This small molecule binds to this protein.
Small molecule (SMILES): COc1ncnc(NS(=O)(=O)c2ccc(NCC3=Nc4c(nc(N)[nH]c4=O)NC3)cc2)c1OC

Binding-site contacts:
Ligand atom N14 contacts residue PHE580 of chain 1.A at 3.4 Å.
Ligand atom C4 contacts residue MET529 of chain 1.A at 3.6 Å (hydrophobic).
Ligand atom N3 contacts residue MET529 of chain 1.A at 3.3 Å (h-bond).
Ligand atom C2 contacts residue ASP575 of chain 1.A at 3.3 Å.
Ligand atom O24 contacts residue LYS609 of chain 1.A at 3.3 Å.
Ligand atom C13 contacts residue ACT1 of chain 1.H at 3.1 Å.
Ligand atom N11 contacts residue ASN502 of chain 1.A at 2.7 Å (h-bond).
Ligand atom C5 contacts residue ARG686 of chain 1.A at 3.7 Å.
Ligand atom C25 contacts residue ARG610 of chain 1.A at 3.7 Å.
Ligand atom O12 contacts residue GLY605 of chain 1.A at 3.4 Å (h-bond).
Ligand atom C27 contacts residue ASP539 of chain 1.A at 3.7 Å.
Ligand atom O12 contacts residue LYS609 of chain 1.A at 2.5 Å (salt-bridge).
Ligand atom O24 contacts residue ARG610 of chain 1.A at 3.2 Å (salt-bridge).
Ligand atom N11 contacts residue ASP575 of chain 1.A at 2.9 Å (salt-bridge).
Ligand atom C9 contacts residue ARG686 of chain 1.A at 3.5 Å.
Ligand atom N7 contacts residue LYS609 of chain 1.A at 3.2 Å (salt-bridge).
Ligand atom C6 contacts residue ARG686 of chain 1.A at 3.6 Å.
Ligand atom C19 contacts residue GLY579 of chain 1.A at 3.7 Å.
Ligand atom N7 contacts residue PHE580 of chain 1.A at 3.4 Å.
Ligand atom N28 contacts residue ARG610 of chain 1.A at 3.6 Å.
Ligand atom N7 contacts residue ARG686 of chain 1.A at 3.6 Å (salt-bridge).
Ligand atom C20 contacts residue PHE580 of chain 1.A at 3.6 Å (hydrophobic).
Ligand atom C8 contacts residue ARG686 of chain 1.A at 3.5 Å.
Ligand atom C27 contacts residue ARG610 of chain 1.A at 3.6 Å.
Ligand atom C2 contacts residue MET529 of chain 1.A at 3.6 Å (hydrophobic).
Ligand atom C6 contacts residue ASP482 of chain 1.A at 3.7 Å.
Ligand atom N1 contacts residue ILE504 of chain 1.A at 3.5 Å.
Ligand atom N26 contacts residue ARG610 of chain 1.A at 3.6 Å.
Ligand atom N3 contacts residue ASP575 of chain 1.A at 2.7 Å (salt-bridge).
Ligand atom C5 contacts residue PHE580 of chain 1.A at 3.7 Å (hydrophobic).
Ligand atom C2 contacts residue ASN502 of chain 1.A at 3.5 Å.
Ligand atom N10 contacts residue ARG686 of chain 1.A at 3.4 Å.
Ligand atom N11 contacts residue PHE603 of chain 1.A at 3.3 Å.
Ligand atom C4 contacts residue LYS609 of chain 1.A at 3.5 Å.
Ligand atom N10 contacts residue ASP482 of chain 1.A at 2.7 Å (salt-bridge).
Ligand atom C8 contacts residue PHE580 of chain 1.A at 3.7 Å (hydrophobic).
Ligand atom O23 contacts residue ARG610 of chain 1.A at 3.3 Å (salt-bridge).
Ligand atom C9 contacts residue ACT1 of chain 1.H at 3.6 Å.
Ligand atom C9 contacts residue ASP482 of chain 1.A at 3.5 Å.
Ligand atom N1 contacts residue ASN502 of chain 1.A at 3.0 Å (h-bond).

Sequence of chain 1.A:
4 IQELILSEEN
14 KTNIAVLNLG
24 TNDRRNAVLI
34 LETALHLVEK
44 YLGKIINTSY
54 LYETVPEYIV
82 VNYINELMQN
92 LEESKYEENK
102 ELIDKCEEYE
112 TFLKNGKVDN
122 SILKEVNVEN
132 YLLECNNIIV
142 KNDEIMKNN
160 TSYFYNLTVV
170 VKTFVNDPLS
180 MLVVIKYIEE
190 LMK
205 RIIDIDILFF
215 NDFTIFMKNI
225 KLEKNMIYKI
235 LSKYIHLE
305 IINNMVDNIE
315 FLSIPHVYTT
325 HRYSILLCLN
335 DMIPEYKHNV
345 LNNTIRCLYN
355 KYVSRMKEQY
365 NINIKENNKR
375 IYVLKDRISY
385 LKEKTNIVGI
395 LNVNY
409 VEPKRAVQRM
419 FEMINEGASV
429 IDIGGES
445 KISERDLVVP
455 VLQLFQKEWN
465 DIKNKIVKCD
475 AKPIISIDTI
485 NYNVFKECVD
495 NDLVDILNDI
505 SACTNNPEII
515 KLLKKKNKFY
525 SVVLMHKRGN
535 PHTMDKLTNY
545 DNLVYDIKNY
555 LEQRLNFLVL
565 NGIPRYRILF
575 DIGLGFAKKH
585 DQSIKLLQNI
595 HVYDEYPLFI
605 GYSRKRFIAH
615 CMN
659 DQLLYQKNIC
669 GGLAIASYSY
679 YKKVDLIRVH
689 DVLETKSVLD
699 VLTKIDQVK